Binding-site contacts:
Ligand atom CAA contacts residue ILE49 of chain 1.A at 3.6 Å (hydrophobic).
Ligand atom CAB contacts residue ILE49 of chain 1.A at 3.5 Å (hydrophobic).
Ligand atom OAY contacts residue LEU107 of chain 1.A at 3.2 Å.
Ligand atom NAV contacts residue LEU90 of chain 1.A at 3.4 Å.
Ligand atom CAP contacts residue PHE94 of chain 1.A at 3.7 Å (hydrophobic).
Ligand atom CAD contacts residue CYS213 of chain 1.A at 3.7 Å (hydrophobic).
Ligand atom CAL contacts residue ILE105 of chain 1.A at 3.8 Å (hydrophobic).
Ligand atom CAC contacts residue ILE49 of chain 1.A at 3.7 Å (hydrophobic).
Ligand atom CAA contacts residue CYS213 of chain 1.A at 3.6 Å (hydrophobic).
Ligand atom CAW contacts residue ALA108 of chain 1.A at 3.7 Å (hydrophobic).
Ligand atom CAF contacts residue LEU217 of chain 1.A at 3.8 Å (hydrophobic).
Ligand atom CAE contacts residue CYS213 of chain 1.A at 3.6 Å (hydrophobic).
Ligand atom CAW contacts residue ARG97 of chain 1.A at 3.6 Å.
Ligand atom CAH contacts residue HIS216 of chain 1.A at 3.7 Å.
Ligand atom OAY contacts residue ALA52 of chain 1.A at 3.4 Å.
Ligand atom CAU contacts residue PHE94 of chain 1.A at 3.4 Å (hydrophobic).
Ligand atom CAB contacts residue CYS213 of chain 1.A at 3.6 Å (hydrophobic).
Ligand atom OAX contacts residue GLN56 of chain 1.A at 3.5 Å.
Ligand atom CAT contacts residue PHE94 of chain 1.A at 3.7 Å (hydrophobic).
Ligand atom OAY contacts residue ARG97 of chain 1.A at 3.5 Å (salt-bridge).
Ligand atom CAC contacts residue CYS213 of chain 1.A at 3.6 Å (hydrophobic).
Ligand atom OAY contacts residue ALA108 of chain 1.A at 2.8 Å (h-bond).
Ligand atom CAR contacts residue ALA53 of chain 1.A at 3.8 Å (hydrophobic).
Ligand atom CAQ contacts residue ASN87 of chain 1.A at 3.7 Å.
Ligand atom CAI contacts residue ILE49 of chain 1.A at 3.7 Å (hydrophobic).
Ligand atom OAX contacts residue ARG97 of chain 1.A at 2.9 Å (salt-bridge).
Ligand atom NAN contacts residue ALA53 of chain 1.A at 3.5 Å.
Ligand atom CAU contacts residue LEU90 of chain 1.A at 3.8 Å (hydrophobic).
Ligand atom CAK contacts residue PHE94 of chain 1.A at 3.6 Å (hydrophobic).
Ligand atom OAX contacts residue PHE94 of chain 1.A at 3.6 Å.
Ligand atom NAV contacts residue PHE94 of chain 1.A at 3.6 Å.
Ligand atom CAQ contacts residue ILE91 of chain 1.A at 3.6 Å (hydrophobic).
Ligand atom CAR contacts residue ILE49 of chain 1.A at 3.5 Å (hydrophobic).
Ligand atom CAF contacts residue CYS213 of chain 1.A at 3.6 Å (hydrophobic).
Ligand atom OAM contacts residue ILE49 of chain 1.A at 3.7 Å.
Ligand atom CAS contacts residue ILE49 of chain 1.A at 3.8 Å (hydrophobic).
Ligand atom CAQ contacts residue CYS213 of chain 1.A at 3.7 Å (hydrophobic).
Ligand atom CAZ contacts residue PHE127 of chain 1.A at 3.7 Å (hydrophobic).
Ligand atom CAO contacts residue ALA53 of chain 1.A at 3.6 Å (hydrophobic).
Ligand atom CAP contacts residue ALA53 of chain 1.A at 3.5 Å (hydrophobic).

Sequence of chain 1.A:
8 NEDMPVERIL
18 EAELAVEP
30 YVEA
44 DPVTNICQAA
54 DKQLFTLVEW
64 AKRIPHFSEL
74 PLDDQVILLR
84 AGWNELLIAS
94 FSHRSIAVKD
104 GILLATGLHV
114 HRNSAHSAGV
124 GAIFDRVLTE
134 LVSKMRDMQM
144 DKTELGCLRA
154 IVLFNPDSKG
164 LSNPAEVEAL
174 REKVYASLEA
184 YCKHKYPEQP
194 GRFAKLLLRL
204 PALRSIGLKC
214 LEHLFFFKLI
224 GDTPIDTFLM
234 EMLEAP

The small molecule below binds the protein below.
Small molecule (SMILES): CCN(c1ccc(C(C)C)c(OCCOC)c1)c1ccc(C(=O)O)cn1